A small-molecule ligand and the protein it binds are described below.
Small molecule (SMILES): CC(=O)N[C@@H]1[C@@H](O)[C@H](O)[C@@H](CO)O[C@H]1O

Binding-site contacts:
Ligand atom C7 contacts residue ASN68 of chain 1.A at 3.5 Å.
Ligand atom N2 contacts residue ASN68 of chain 1.A at 2.9 Å (h-bond).
Ligand atom O7 contacts residue ASN68 of chain 1.A at 3.3 Å.
Ligand atom C3 contacts residue ASN68 of chain 1.A at 3.8 Å.
Ligand atom C2 contacts residue THR70 of chain 1.A at 4.4 Å.
Ligand atom C4 contacts residue ASN68 of chain 1.A at 4.2 Å.
Ligand atom C1 contacts residue ASN68 of chain 1.A at 1.4 Å.
Ligand atom C1 contacts residue THR70 of chain 1.A at 4.1 Å.
Ligand atom N2 contacts residue THR70 of chain 1.A at 3.8 Å.
Ligand atom C8 contacts residue ASN68 of chain 1.A at 4.0 Å.
Ligand atom O5 contacts residue ASN68 of chain 1.A at 2.4 Å (h-bond).
Ligand atom C2 contacts residue ASN68 of chain 1.A at 2.4 Å.
Ligand atom C5 contacts residue ASN68 of chain 1.A at 3.7 Å.
Ligand atom O7 contacts residue HIS67 of chain 1.A at 4.0 Å.
Ligand atom C1 contacts residue MET100 of chain 1.A at 4.2 Å (hydrophobic).
Ligand atom O5 contacts residue MET100 of chain 1.A at 4.0 Å.

Sequence of chain 1.A:
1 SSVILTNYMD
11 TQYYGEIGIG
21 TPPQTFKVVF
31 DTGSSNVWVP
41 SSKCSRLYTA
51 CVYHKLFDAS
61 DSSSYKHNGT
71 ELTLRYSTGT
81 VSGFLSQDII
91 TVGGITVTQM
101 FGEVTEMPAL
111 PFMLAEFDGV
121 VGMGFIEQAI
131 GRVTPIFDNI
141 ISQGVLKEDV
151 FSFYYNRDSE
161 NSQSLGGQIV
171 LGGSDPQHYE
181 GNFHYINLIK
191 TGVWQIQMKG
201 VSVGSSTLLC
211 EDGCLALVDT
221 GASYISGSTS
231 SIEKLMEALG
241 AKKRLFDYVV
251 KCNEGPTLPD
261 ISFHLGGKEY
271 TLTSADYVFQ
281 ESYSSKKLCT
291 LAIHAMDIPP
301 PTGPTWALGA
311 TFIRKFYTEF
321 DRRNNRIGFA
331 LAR